The small molecule below binds the protein below.
Small molecule (SMILES): NC(=O)Cc1cccc(-n2[nH]c(-c3cccs3)c/c2=N\C(=O)Nc2cccc(Cl)c2Cl)c1

Sequence of chain 1.A:
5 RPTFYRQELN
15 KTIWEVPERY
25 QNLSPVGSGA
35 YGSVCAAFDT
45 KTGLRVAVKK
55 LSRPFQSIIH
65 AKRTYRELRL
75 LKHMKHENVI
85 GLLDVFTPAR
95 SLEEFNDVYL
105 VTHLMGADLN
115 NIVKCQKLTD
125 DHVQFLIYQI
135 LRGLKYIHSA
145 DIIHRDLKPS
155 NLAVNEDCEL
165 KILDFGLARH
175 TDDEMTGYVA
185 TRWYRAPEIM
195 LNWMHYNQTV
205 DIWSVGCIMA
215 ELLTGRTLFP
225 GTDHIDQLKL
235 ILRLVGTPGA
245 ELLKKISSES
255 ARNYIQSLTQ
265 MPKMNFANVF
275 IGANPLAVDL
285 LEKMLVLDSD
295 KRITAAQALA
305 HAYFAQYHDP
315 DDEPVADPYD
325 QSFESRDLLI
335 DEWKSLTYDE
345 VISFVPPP

Binding-site contacts:
Ligand atom CL66 contacts residue LYS53 of chain 1.A at 3.6 Å.
Ligand atom C15 contacts residue GLU71 of chain 1.A at 3.8 Å.
Ligand atom C56 contacts residue ARG67 of chain 1.A at 3.6 Å.
Ligand atom O60 contacts residue ARG67 of chain 1.A at 3.3 Å.
Ligand atom C26 contacts residue ARG67 of chain 1.A at 3.5 Å.
Ligand atom N16 contacts residue ASP168 of chain 1.A at 3.6 Å.
Ligand atom C49 contacts residue VAL83 of chain 1.A at 3.7 Å (hydrophobic).
Ligand atom N36 contacts residue GLU71 of chain 1.A at 2.7 Å (salt-bridge).
Ligand atom C28 contacts residue ASP168 of chain 1.A at 3.5 Å.
Ligand atom CL64 contacts residue LYS53 of chain 1.A at 3.8 Å.
Ligand atom O40 contacts residue ASP168 of chain 1.A at 3.1 Å (salt-bridge).
Ligand atom C24 contacts residue GLU71 of chain 1.A at 3.6 Å.
Ligand atom C4 contacts residue THR106 of chain 1.A at 3.6 Å.
Ligand atom N42 contacts residue ASP168 of chain 1.A at 3.4 Å (salt-bridge).
Ligand atom C58 contacts residue ARG70 of chain 1.A at 3.5 Å.
Ligand atom C56 contacts residue GLU71 of chain 1.A at 3.8 Å.
Ligand atom C27 contacts residue GLU71 of chain 1.A at 3.5 Å.
Ligand atom N42 contacts residue GLU71 of chain 1.A at 3.0 Å (salt-bridge).
Ligand atom C38 contacts residue GLU71 of chain 1.A at 3.3 Å.
Ligand atom CL64 contacts residue LEU104 of chain 1.A at 3.6 Å.
Ligand atom C25 contacts residue GLU71 of chain 1.A at 3.7 Å.
Ligand atom C14 contacts residue ASP168 of chain 1.A at 3.5 Å.
Ligand atom C15 contacts residue ASP168 of chain 1.A at 3.6 Å.
Ligand atom CL64 contacts residue LEU75 of chain 1.A at 3.6 Å.
Ligand atom C45 contacts residue HIS148 of chain 1.A at 3.7 Å.
Ligand atom C49 contacts residue ILE141 of chain 1.A at 3.8 Å (hydrophobic).
Ligand atom C38 contacts residue ASP168 of chain 1.A at 3.0 Å.
Ligand atom C23 contacts residue GLU71 of chain 1.A at 3.6 Å.
Ligand atom CL66 contacts residue THR106 of chain 1.A at 3.5 Å.
Ligand atom CL66 contacts residue ALA51 of chain 1.A at 3.3 Å.
Ligand atom CL66 contacts residue LEU104 of chain 1.A at 3.5 Å.
Ligand atom N36 contacts residue ASP168 of chain 1.A at 3.2 Å (salt-bridge).
Ligand atom O60 contacts residue ARG70 of chain 1.A at 3.2 Å (salt-bridge).
Ligand atom C1 contacts residue ASP168 of chain 1.A at 3.7 Å.
Ligand atom O40 contacts residue ILE84 of chain 1.A at 3.6 Å.
Ligand atom C13 contacts residue ASP168 of chain 1.A at 3.8 Å.
Ligand atom C28 contacts residue GLU71 of chain 1.A at 3.1 Å.
Ligand atom O40 contacts residue LEU167 of chain 1.A at 3.6 Å.
Ligand atom C27 contacts residue LYS53 of chain 1.A at 3.6 Å.
Ligand atom N17 contacts residue ASP168 of chain 1.A at 3.6 Å.